Binding-site contacts:
Ligand atom N9 contacts residue VAL212 of chain 1.A at 3.9 Å.
Ligand atom C8 contacts residue ARG269 of chain 1.A at 3.4 Å.
Ligand atom O4' contacts residue VAL226 of chain 1.A at 3.8 Å.
Ligand atom N7 contacts residue VAL212 of chain 1.A at 3.8 Å.
Ligand atom N3 contacts residue ALA285 of chain 1.A at 3.7 Å.
Ligand atom N2 contacts residue GLY287 of chain 1.A at 3.4 Å (h-bond).
Ligand atom C4 contacts residue ARG269 of chain 1.A at 3.6 Å.
Ligand atom C5' contacts residue PHE210 of chain 1.A at 3.9 Å (hydrophobic).
Ligand atom N2 contacts residue ILE268 of chain 1.A at 3.7 Å.
Ligand atom C2' contacts residue FMT1 of chain 1.Q at 3.5 Å.
Ligand atom O2' contacts residue FMT1 of chain 1.Q at 3.0 Å (h-bond).
Ligand atom C5 contacts residue ARG269 of chain 1.A at 3.3 Å.
Ligand atom C5' contacts residue VAL212 of chain 1.A at 3.9 Å (hydrophobic).
Ligand atom O6 contacts residue LYS223 of chain 1.A at 3.0 Å (salt-bridge).
Ligand atom C6 contacts residue SER267 of chain 1.A at 3.7 Å.
Ligand atom O4' contacts residue VAL212 of chain 1.A at 3.6 Å.
Ligand atom C6 contacts residue ARG269 of chain 1.A at 3.5 Å.
Ligand atom O2' contacts residue ARG269 of chain 1.A at 4.0 Å.
Ligand atom C4' contacts residue PHE210 of chain 1.A at 3.8 Å (hydrophobic).
Ligand atom C8 contacts residue VAL212 of chain 1.A at 3.3 Å (hydrophobic).
Ligand atom N7 contacts residue ARG269 of chain 1.A at 3.2 Å (salt-bridge).
Ligand atom O3G contacts residue LYS36 of chain 1.A at 3.0 Å (salt-bridge).
Ligand atom N1 contacts residue ARG269 of chain 1.A at 3.6 Å (salt-bridge).
Ligand atom N2 contacts residue ALA285 of chain 1.A at 3.1 Å (h-bond).
Ligand atom N3 contacts residue ARG269 of chain 1.A at 3.4 Å.
Ligand atom O6 contacts residue ARG269 of chain 1.A at 3.4 Å (salt-bridge).
Ligand atom O4' contacts residue PHE210 of chain 1.A at 3.8 Å.
Ligand atom N2 contacts residue ARG269 of chain 1.A at 3.6 Å.
Ligand atom N2 contacts residue SER267 of chain 1.A at 2.7 Å (h-bond).
Ligand atom N7 contacts residue LYS223 of chain 1.A at 4.0 Å.
Ligand atom O2G contacts residue PHE210 of chain 1.A at 3.3 Å.
Ligand atom C1' contacts residue ALA285 of chain 1.A at 3.8 Å (hydrophobic).
Ligand atom N9 contacts residue ARG269 of chain 1.A at 3.6 Å.
Ligand atom PG contacts residue LYS36 of chain 1.A at 3.2 Å.
Ligand atom C2 contacts residue ARG269 of chain 1.A at 3.6 Å.
Ligand atom C2 contacts residue SER267 of chain 1.A at 3.0 Å.
Ligand atom O2' contacts residue GLY271 of chain 1.A at 3.5 Å (h-bond).
Ligand atom N3 contacts residue VAL226 of chain 1.A at 3.9 Å.
Ligand atom N1 contacts residue SER267 of chain 1.A at 2.5 Å (h-bond).
Ligand atom O2G contacts residue LYS36 of chain 1.A at 2.5 Å (salt-bridge).

A small-molecule ligand and the protein it binds are described below.
Small molecule (SMILES): Nc1nc2c(ncn2[C@@H]2O[C@H](CO[P](=O)(O)O[P](=O)(O)CP(=O)(O)O)[C@@H](O)[C@H]2O)c(=O)[nH]1

Sequence of chain 1.A:
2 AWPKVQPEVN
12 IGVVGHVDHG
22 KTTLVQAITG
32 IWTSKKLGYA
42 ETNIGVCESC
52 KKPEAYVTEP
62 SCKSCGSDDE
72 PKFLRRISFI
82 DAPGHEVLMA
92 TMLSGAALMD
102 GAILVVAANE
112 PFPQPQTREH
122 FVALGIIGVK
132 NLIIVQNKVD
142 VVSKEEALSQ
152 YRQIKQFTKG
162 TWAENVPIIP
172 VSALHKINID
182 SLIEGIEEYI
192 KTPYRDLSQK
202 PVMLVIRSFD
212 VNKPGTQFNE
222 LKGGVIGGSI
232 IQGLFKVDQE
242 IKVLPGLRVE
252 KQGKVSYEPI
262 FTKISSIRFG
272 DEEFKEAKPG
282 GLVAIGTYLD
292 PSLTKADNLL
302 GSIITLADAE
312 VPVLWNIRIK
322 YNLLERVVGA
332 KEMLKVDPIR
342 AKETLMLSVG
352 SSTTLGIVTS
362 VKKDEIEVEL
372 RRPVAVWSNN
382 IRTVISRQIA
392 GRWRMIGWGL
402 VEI